The small molecule below binds the protein below.
Small molecule (SMILES): Cc1c(O)cccc1C(=O)N[C@@H](CSc1ccccc1)[C@H](O)CN1C[C@H]2CCCC[C@H]2C[C@H]1C(=O)NC(C)(C)C

Sequence of chain 1.B:
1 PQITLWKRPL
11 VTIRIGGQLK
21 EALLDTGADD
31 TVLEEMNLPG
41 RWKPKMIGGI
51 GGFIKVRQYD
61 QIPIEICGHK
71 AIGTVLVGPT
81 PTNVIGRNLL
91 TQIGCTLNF

Binding-site contacts:
Ligand atom N22 contacts residue GLY27 of chain 1.B at 3.3 Å (h-bond).
Ligand atom N7 contacts residue GLY27 of chain 1.A at 3.6 Å.
Ligand atom O21 contacts residue GLY27 of chain 1.B at 3.3 Å.
Ligand atom C18 contacts residue GLY27 of chain 1.A at 3.5 Å.
Ligand atom O21 contacts residue ALA28 of chain 1.B at 3.7 Å.
Ligand atom C5 contacts residue THR80 of chain 1.B at 3.5 Å.
Ligand atom O21 contacts residue ASP25 of chain 1.A at 2.8 Å (salt-bridge).
Ligand atom C5 contacts residue ILE50 of chain 1.A at 3.3 Å (hydrophobic).
Ligand atom C32 contacts residue ASP29 of chain 1.B at 3.4 Å.
Ligand atom C82 contacts residue THR82 of chain 1.A at 3.5 Å.
Ligand atom C18 contacts residue ASP25 of chain 1.B at 3.6 Å.
Ligand atom C23 contacts residue ASP25 of chain 1.A at 3.0 Å.
Ligand atom C4 contacts residue PRO81 of chain 1.B at 3.3 Å (hydrophobic).
Ligand atom C32 contacts residue ASP30 of chain 1.B at 3.4 Å.
Ligand atom C16 contacts residue ASP30 of chain 1.A at 3.6 Å.
Ligand atom C8 contacts residue GLY27 of chain 1.A at 3.4 Å.
Ligand atom C30 contacts residue GLY27 of chain 1.B at 3.7 Å.
Ligand atom C30 contacts residue GLY48 of chain 1.B at 3.8 Å.
Ligand atom C15 contacts residue GLY48 of chain 1.A at 3.4 Å.
Ligand atom C6 contacts residue ILE50 of chain 1.A at 3.8 Å (hydrophobic).
Ligand atom O38 contacts residue ASP30 of chain 1.B at 3.2 Å (salt-bridge).
Ligand atom C81 contacts residue THR82 of chain 1.A at 3.4 Å.
Ligand atom C39 contacts residue ILE50 of chain 1.A at 3.6 Å (hydrophobic).
Ligand atom C33 contacts residue ASP30 of chain 1.B at 3.7 Å.
Ligand atom C1 contacts residue VAL84 of chain 1.B at 3.7 Å (hydrophobic).
Ligand atom O38 contacts residue VAL32 of chain 1.B at 3.7 Å.
Ligand atom C10 contacts residue ASP25 of chain 1.B at 3.1 Å.
Ligand atom C10 contacts residue GLY27 of chain 1.A at 3.4 Å.
Ligand atom N12 contacts residue ALA28 of chain 1.A at 3.8 Å.
Ligand atom O25 contacts residue GLY49 of chain 1.B at 3.6 Å.
Ligand atom C79 contacts residue PRO81 of chain 1.A at 3.6 Å (hydrophobic).
Ligand atom C19 contacts residue ASP25 of chain 1.A at 3.4 Å.
Ligand atom C19 contacts residue ASP25 of chain 1.B at 3.1 Å.
Ligand atom C14 contacts residue ALA28 of chain 1.A at 3.7 Å (hydrophobic).
Ligand atom C9 contacts residue GLY49 of chain 1.A at 3.6 Å.
Ligand atom C34 contacts residue ALA28 of chain 1.B at 3.7 Å (hydrophobic).
Ligand atom O21 contacts residue ASP25 of chain 1.B at 2.6 Å (salt-bridge).
Ligand atom C18 contacts residue ASP25 of chain 1.A at 3.3 Å.
Ligand atom C31 contacts residue ASP29 of chain 1.B at 3.6 Å.
Ligand atom C20 contacts residue ASP25 of chain 1.A at 3.7 Å.

Sequence of chain 1.A:
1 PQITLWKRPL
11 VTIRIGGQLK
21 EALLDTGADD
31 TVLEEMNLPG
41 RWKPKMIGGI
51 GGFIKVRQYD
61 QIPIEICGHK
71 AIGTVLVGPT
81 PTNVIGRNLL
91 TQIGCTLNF